Binding-site contacts:
Ligand atom O3 contacts residue VAL296 of chain 48.D at 4.3 Å.
Ligand atom O1A contacts residue TYR72 of chain 48.D at 3.3 Å.
Ligand atom O4 contacts residue THR291 of chain 48.D at 4.0 Å.
Ligand atom C1 contacts residue ARG77 of chain 48.D at 3.4 Å.
Ligand atom O1A contacts residue ARG77 of chain 48.D at 2.8 Å (salt-bridge).
Ligand atom O6 contacts residue ASN93 of chain 48.D at 3.4 Å (h-bond).
Ligand atom O4 contacts residue HIS298 of chain 48.D at 2.6 Å (h-bond).
Ligand atom C6 contacts residue TYR72 of chain 48.D at 3.8 Å (hydrophobic).
Ligand atom O3 contacts residue ARG77 of chain 48.D at 4.3 Å.
Ligand atom C10 contacts residue TYR72 of chain 48.D at 3.8 Å (hydrophobic).
Ligand atom C4 contacts residue TYR72 of chain 48.D at 3.4 Å (hydrophobic).
Ligand atom N5 contacts residue TYR72 of chain 48.D at 3.0 Å (h-bond).
Ligand atom C1 contacts residue TYR72 of chain 48.D at 3.8 Å (hydrophobic).
Ligand atom O1A contacts residue GLY78 of chain 48.D at 4.1 Å.
Ligand atom C4 contacts residue GLY78 of chain 48.D at 3.8 Å.
Ligand atom C6 contacts residue ASN93 of chain 48.D at 3.2 Å.
Ligand atom C11 contacts residue TYR72 of chain 48.D at 4.0 Å (hydrophobic).
Ligand atom O1B contacts residue ARG77 of chain 48.D at 2.8 Å (salt-bridge).
Ligand atom O8 contacts residue TYR72 of chain 48.D at 3.7 Å.
Ligand atom O4 contacts residue VAL296 of chain 48.D at 4.0 Å.
Ligand atom C3 contacts residue VAL296 of chain 48.D at 3.5 Å (hydrophobic).
Ligand atom C2 contacts residue ARG77 of chain 48.D at 4.0 Å.
Ligand atom C3 contacts residue ARG77 of chain 48.D at 3.4 Å.
Ligand atom O4 contacts residue ILE79 of chain 48.D at 4.2 Å.
Ligand atom O4 contacts residue GLY78 of chain 48.D at 3.1 Å (h-bond).
Ligand atom C5 contacts residue TYR72 of chain 48.D at 3.6 Å (hydrophobic).
Ligand atom C3 contacts residue HIS298 of chain 48.D at 3.9 Å.
Ligand atom C3 contacts residue GLY78 of chain 48.D at 4.0 Å.
Ligand atom O4 contacts residue TYR72 of chain 48.D at 3.9 Å.
Ligand atom C4 contacts residue ARG77 of chain 48.D at 4.1 Å.
Ligand atom O10 contacts residue THR291 of chain 48.D at 3.8 Å.
Ligand atom C6 contacts residue THR94 of chain 48.D at 4.2 Å.
Ligand atom O3 contacts residue GLY78 of chain 48.D at 3.8 Å.
Ligand atom O3 contacts residue ASN80 of chain 48.D at 3.8 Å.
Ligand atom O8 contacts residue ARG77 of chain 48.D at 3.6 Å.
Ligand atom O1B contacts residue TYR72 of chain 48.D at 4.0 Å.
Ligand atom C11 contacts residue ASP85 of chain 48.E at 3.6 Å.
Ligand atom C4 contacts residue VAL296 of chain 48.D at 4.2 Å (hydrophobic).
Ligand atom O4 contacts residue ARG77 of chain 48.D at 4.3 Å.
Ligand atom C4 contacts residue HIS298 of chain 48.D at 3.7 Å.

Sequence of chain 48.D:
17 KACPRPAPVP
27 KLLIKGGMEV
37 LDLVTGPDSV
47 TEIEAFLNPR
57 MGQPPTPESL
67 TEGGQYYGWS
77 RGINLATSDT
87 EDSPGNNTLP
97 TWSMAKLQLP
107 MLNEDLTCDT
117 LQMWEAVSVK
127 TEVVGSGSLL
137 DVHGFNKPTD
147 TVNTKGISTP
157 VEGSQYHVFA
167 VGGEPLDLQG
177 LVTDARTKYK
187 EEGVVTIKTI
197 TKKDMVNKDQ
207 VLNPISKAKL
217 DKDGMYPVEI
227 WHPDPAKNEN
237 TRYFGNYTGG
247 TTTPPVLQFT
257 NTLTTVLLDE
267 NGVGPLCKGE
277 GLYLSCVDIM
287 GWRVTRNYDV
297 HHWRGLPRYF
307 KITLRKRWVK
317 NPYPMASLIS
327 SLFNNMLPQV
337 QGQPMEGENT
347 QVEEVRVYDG

Sequence of chain 48.E:
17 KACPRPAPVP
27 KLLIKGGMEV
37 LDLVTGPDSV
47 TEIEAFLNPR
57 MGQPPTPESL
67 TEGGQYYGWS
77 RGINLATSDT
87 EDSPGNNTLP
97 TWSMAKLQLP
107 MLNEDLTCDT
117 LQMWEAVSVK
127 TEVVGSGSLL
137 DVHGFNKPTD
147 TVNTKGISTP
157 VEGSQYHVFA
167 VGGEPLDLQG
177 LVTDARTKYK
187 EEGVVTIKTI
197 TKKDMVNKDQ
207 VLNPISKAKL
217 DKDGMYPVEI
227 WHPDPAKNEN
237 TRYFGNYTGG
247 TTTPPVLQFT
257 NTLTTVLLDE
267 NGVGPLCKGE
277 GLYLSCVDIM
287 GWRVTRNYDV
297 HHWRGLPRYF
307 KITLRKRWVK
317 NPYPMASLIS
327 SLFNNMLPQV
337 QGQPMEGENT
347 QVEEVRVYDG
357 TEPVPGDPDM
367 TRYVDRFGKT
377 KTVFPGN

A small-molecule ligand and the protein it binds are described below.
Small molecule (SMILES): CC(=O)N[C@H]1[C@H]([C@H](O)[C@H](O)CO)O[C@@](O[C@H]2[C@@H](O)[C@@H](CO)O[C@@H](O[C@H]3[C@H](O)[C@@H](O)[C@H](O)O[C@@H]3CO)[C@@H]2O)(C(=O)O)C[C@@H]1O